A small-molecule ligand and the protein it binds are described below.
Small molecule (SMILES): O=C(COP(=O)(O)O)NO

Binding-site contacts:
Ligand atom N2 contacts residue HIS141 of chain 1.B at 4.0 Å.
Ligand atom O3P contacts residue GLY76 of chain 1.B at 3.0 Å (h-bond).
Ligand atom O1 contacts residue HIS143 of chain 1.B at 3.2 Å (h-bond).
Ligand atom O3P contacts residue ASN29 of chain 1.B at 2.7 Å (h-bond).
Ligand atom P contacts residue ASN32 of chain 1.B at 3.8 Å.
Ligand atom O1P contacts residue ASN32 of chain 1.B at 3.3 Å (h-bond).
Ligand atom O3P contacts residue SER75 of chain 1.B at 4.0 Å.
Ligand atom O4P contacts residue SER75 of chain 1.B at 3.3 Å (h-bond).
Ligand atom C1 contacts residue GLY31 of chain 1.B at 3.8 Å.
Ligand atom O1 contacts residue GLY31 of chain 1.B at 2.8 Å (h-bond).
Ligand atom O2 contacts residue GLU117 of chain 1.B at 2.6 Å (salt-bridge).
Ligand atom O4P contacts residue GLY76 of chain 1.B at 3.6 Å.
Ligand atom N2 contacts residue HIS212 of chain 1.B at 4.0 Å.
Ligand atom O2 contacts residue ZN1 of chain 1.W at 2.2 Å.
Ligand atom O1 contacts residue ASN32 of chain 1.B at 3.7 Å.
Ligand atom C2 contacts residue ASN32 of chain 1.B at 3.6 Å.
Ligand atom P contacts residue ASN29 of chain 1.B at 3.7 Å.
Ligand atom C1 contacts residue ASN32 of chain 1.B at 3.4 Å.
Ligand atom P contacts residue GLY76 of chain 1.B at 3.9 Å.
Ligand atom O2 contacts residue HIS141 of chain 1.B at 3.1 Å (h-bond).
Ligand atom O1P contacts residue SER116 of chain 1.B at 3.7 Å.
Ligand atom O2P contacts residue THR115 of chain 1.B at 2.4 Å (h-bond).
Ligand atom O4P contacts residue THR115 of chain 1.B at 3.7 Å.
Ligand atom O3P contacts residue GLY74 of chain 1.B at 3.8 Å.
Ligand atom C1 contacts residue HIS141 of chain 1.B at 3.9 Å.
Ligand atom O4P contacts residue SER116 of chain 1.B at 2.9 Å (h-bond).
Ligand atom N2 contacts residue ZN1 of chain 1.W at 2.8 Å.
Ligand atom O2P contacts residue ASN32 of chain 1.B at 2.7 Å (h-bond).
Ligand atom O1P contacts residue ASN29 of chain 1.B at 3.8 Å.
Ligand atom N2 contacts residue GLU117 of chain 1.B at 3.1 Å (salt-bridge).
Ligand atom O1 contacts residue GLY30 of chain 1.B at 3.6 Å.
Ligand atom O2 contacts residue HIS212 of chain 1.B at 3.0 Å (h-bond).
Ligand atom O1 contacts residue HIS141 of chain 1.B at 3.3 Å (h-bond).
Ligand atom C1 contacts residue ZN1 of chain 1.W at 2.7 Å.
Ligand atom C2 contacts residue GLY31 of chain 1.B at 4.0 Å.
Ligand atom P contacts residue THR115 of chain 1.B at 3.7 Å.
Ligand atom C2 contacts residue ASN29 of chain 1.B at 3.4 Å.
Ligand atom O1 contacts residue ZN1 of chain 1.W at 2.2 Å.
Ligand atom N2 contacts residue ASN32 of chain 1.B at 3.7 Å.
Ligand atom O2P contacts residue GLY31 of chain 1.B at 3.5 Å (h-bond).

Sequence of chain 1.B:
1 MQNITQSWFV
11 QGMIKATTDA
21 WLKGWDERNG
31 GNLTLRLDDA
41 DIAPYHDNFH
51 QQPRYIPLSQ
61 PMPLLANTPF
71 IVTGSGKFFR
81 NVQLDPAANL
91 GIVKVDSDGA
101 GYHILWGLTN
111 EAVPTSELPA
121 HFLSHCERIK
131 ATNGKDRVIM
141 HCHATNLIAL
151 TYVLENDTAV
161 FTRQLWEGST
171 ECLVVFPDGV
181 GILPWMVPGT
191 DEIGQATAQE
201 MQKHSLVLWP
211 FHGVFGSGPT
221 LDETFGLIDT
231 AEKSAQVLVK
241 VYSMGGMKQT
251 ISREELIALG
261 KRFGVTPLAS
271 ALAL